The protein below binds the small molecule below.
Small molecule (SMILES): Cn1ccc2ncnc(Oc3ccc(Nc4nc5ccccc5[nH]4)cc3)c21

Binding-site contacts:
Ligand atom N25 contacts residue GLN275 of chain 1.B at 3.0 Å (h-bond).
Ligand atom C16 contacts residue GLY274 of chain 1.B at 3.8 Å.
Ligand atom C3 contacts residue TYR73 of chain 1.B at 3.2 Å (hydrophobic).
Ligand atom N17 contacts residue TYR242 of chain 1.B at 2.9 Å (h-bond).
Ligand atom C23 contacts residue GLY274 of chain 1.B at 3.6 Å.
Ligand atom N25 contacts residue PHE278 of chain 1.B at 3.7 Å.
Ligand atom C21 contacts residue GLU270 of chain 1.B at 3.5 Å.
Ligand atom C26 contacts residue GLN275 of chain 1.B at 3.4 Å.
Ligand atom C16 contacts residue MET262 of chain 1.B at 3.6 Å (hydrophobic).
Ligand atom C20 contacts residue LYS267 of chain 1.B at 3.7 Å.
Ligand atom C18 contacts residue MET262 of chain 1.B at 3.6 Å (hydrophobic).
Ligand atom N17 contacts residue MET262 of chain 1.B at 3.5 Å.
Ligand atom C19 contacts residue TYR242 of chain 1.B at 3.7 Å (hydrophobic).
Ligand atom C12 contacts residue MET262 of chain 1.B at 3.7 Å (hydrophobic).
Ligand atom C14 contacts residue GLN275 of chain 1.B at 3.5 Å.
Ligand atom C14 contacts residue PHE245 of chain 1.B at 3.7 Å (hydrophobic).
Ligand atom C22 contacts residue GLU270 of chain 1.B at 3.8 Å.
Ligand atom C20 contacts residue PRO261 of chain 1.B at 3.4 Å (hydrophobic).
Ligand atom C3 contacts residue LEU224 of chain 1.B at 3.8 Å (hydrophobic).
Ligand atom C6 contacts residue ILE241 of chain 1.B at 3.5 Å (hydrophobic).
Ligand atom N27 contacts residue ILE241 of chain 1.B at 3.3 Å.
Ligand atom C10 contacts residue PHE278 of chain 1.B at 3.3 Å (hydrophobic).
Ligand atom C4 contacts residue ILE241 of chain 1.B at 3.7 Å (hydrophobic).
Ligand atom C26 contacts residue ILE241 of chain 1.B at 3.6 Å (hydrophobic).
Ligand atom N15 contacts residue GLY274 of chain 1.B at 3.5 Å (h-bond).
Ligand atom C14 contacts residue TYR242 of chain 1.B at 3.8 Å (hydrophobic).
Ligand atom C5 contacts residue ILE241 of chain 1.B at 3.2 Å (hydrophobic).
Ligand atom C11 contacts residue PHE278 of chain 1.B at 3.6 Å (hydrophobic).
Ligand atom C20 contacts residue GLU270 of chain 1.B at 3.7 Å.
Ligand atom C7 contacts residue PHE278 of chain 1.B at 3.7 Å (hydrophobic).
Ligand atom C21 contacts residue PRO261 of chain 1.B at 3.7 Å (hydrophobic).
Ligand atom C26 contacts residue PHE278 of chain 1.B at 3.8 Å (hydrophobic).
Ligand atom N15 contacts residue MET262 of chain 1.B at 3.7 Å.
Ligand atom C13 contacts residue GLN275 of chain 1.B at 3.7 Å.
Ligand atom C16 contacts residue TYR242 of chain 1.B at 3.7 Å (hydrophobic).
Ligand atom C4 contacts residue TYR73 of chain 1.B at 3.7 Å (hydrophobic).
Ligand atom N24 contacts residue GLY274 of chain 1.B at 3.3 Å.
Ligand atom C19 contacts residue MET262 of chain 1.B at 3.6 Å (hydrophobic).
Ligand atom C18 contacts residue TYR242 of chain 1.B at 3.6 Å (hydrophobic).
Ligand atom C13 contacts residue TYR242 of chain 1.B at 3.1 Å (hydrophobic).

Sequence of chain 1.B:
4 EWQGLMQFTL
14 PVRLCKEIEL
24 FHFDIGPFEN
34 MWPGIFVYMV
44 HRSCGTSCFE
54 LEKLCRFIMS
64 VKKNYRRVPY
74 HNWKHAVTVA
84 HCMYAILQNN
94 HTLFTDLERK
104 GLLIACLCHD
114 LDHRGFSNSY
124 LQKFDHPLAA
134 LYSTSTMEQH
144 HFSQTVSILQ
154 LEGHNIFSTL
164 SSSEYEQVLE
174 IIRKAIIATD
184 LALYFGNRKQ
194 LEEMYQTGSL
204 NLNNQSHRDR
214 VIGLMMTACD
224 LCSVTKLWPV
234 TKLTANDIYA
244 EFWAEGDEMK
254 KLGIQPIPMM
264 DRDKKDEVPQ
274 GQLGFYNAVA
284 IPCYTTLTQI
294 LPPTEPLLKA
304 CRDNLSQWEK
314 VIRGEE